Sequence of chain 2.A:
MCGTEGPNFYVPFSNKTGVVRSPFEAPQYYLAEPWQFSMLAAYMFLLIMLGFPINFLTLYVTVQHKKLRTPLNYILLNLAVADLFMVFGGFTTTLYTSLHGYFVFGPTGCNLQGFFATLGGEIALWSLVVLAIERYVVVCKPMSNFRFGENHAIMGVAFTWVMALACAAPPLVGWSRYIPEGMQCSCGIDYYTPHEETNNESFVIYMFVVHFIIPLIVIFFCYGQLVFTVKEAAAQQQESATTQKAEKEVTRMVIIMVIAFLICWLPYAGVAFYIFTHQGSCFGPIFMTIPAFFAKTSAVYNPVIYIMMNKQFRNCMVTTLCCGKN

A protein and the small-molecule ligand that binds it are described below.
Small molecule (SMILES): CC(=O)N[C@H]1[C@H](O[C@H]2[C@H](O)[C@@H](NC(C)=O)CO[C@@H]2CO)O[C@H](CO)[C@@H](O[C@@H]2O[C@H](CO[C@H]3O[C@H](CO)[C@@H](O)[C@H](O)[C@@H]3O)[C@@H](O)[C@H](O[C@H]3O[C@H](CO)[C@@H](O)[C@H](O)[C@@H]3O)[C@@H]2O)[C@@H]1O

Binding-site contacts:
Ligand atom C7 contacts residue ARG22 of chain 2.A at 3.9 Å.
Ligand atom C7 contacts residue ASN16 of chain 2.A at 3.8 Å.
Ligand atom O5 contacts residue ASN16 of chain 2.A at 2.3 Å (h-bond).
Ligand atom O5 contacts residue VAL21 of chain 2.A at 4.3 Å.
Ligand atom C5 contacts residue ASN16 of chain 2.A at 3.6 Å.
Ligand atom O7 contacts residue ARG22 of chain 2.A at 3.1 Å (salt-bridge).
Ligand atom C4 contacts residue ARG22 of chain 2.A at 4.4 Å.
Ligand atom C7 contacts residue VAL21 of chain 2.A at 3.9 Å (hydrophobic).
Ligand atom C3 contacts residue ARG22 of chain 2.A at 4.3 Å.
Ligand atom C1 contacts residue ASN16 of chain 2.A at 1.4 Å.
Ligand atom C5 contacts residue ARG22 of chain 2.A at 3.9 Å.
Ligand atom O7 contacts residue THR5 of chain 2.A at 4.3 Å.
Ligand atom C8 contacts residue SER23 of chain 2.A at 4.3 Å.
Ligand atom C8 contacts residue GLY19 of chain 2.A at 3.4 Å.
Ligand atom C8 contacts residue VAL21 of chain 2.A at 3.6 Å (hydrophobic).
Ligand atom N2 contacts residue ASN16 of chain 2.A at 3.0 Å (h-bond).
Ligand atom N2 contacts residue THR5 of chain 2.A at 4.2 Å.
Ligand atom O7 contacts residue GLU6 of chain 2.A at 4.2 Å.
Ligand atom O5 contacts residue GLY19 of chain 2.A at 3.4 Å.
Ligand atom C5 contacts residue GLY19 of chain 2.A at 3.6 Å.
Ligand atom O5 contacts residue VAL20 of chain 2.A at 4.5 Å.
Ligand atom C8 contacts residue PHE10 of chain 2.A at 3.9 Å (hydrophobic).
Ligand atom C8 contacts residue ARG22 of chain 2.A at 3.9 Å.
Ligand atom C4 contacts residue ASN16 of chain 2.A at 4.2 Å.
Ligand atom C2 contacts residue VAL21 of chain 2.A at 3.5 Å (hydrophobic).
Ligand atom C8 contacts residue GLU6 of chain 2.A at 4.3 Å.
Ligand atom C7 contacts residue THR5 of chain 2.A at 3.8 Å.
Ligand atom N2 contacts residue VAL21 of chain 2.A at 2.9 Å (h-bond).
Ligand atom C2 contacts residue ASN16 of chain 2.A at 2.4 Å.
Ligand atom O5 contacts residue ARG22 of chain 2.A at 4.4 Å.
Ligand atom O4 contacts residue ARG22 of chain 2.A at 4.3 Å.
Ligand atom O7 contacts residue GLY19 of chain 2.A at 4.3 Å.
Ligand atom C8 contacts residue THR5 of chain 2.A at 3.2 Å.
Ligand atom C1 contacts residue VAL21 of chain 2.A at 3.4 Å (hydrophobic).
Ligand atom C7 contacts residue GLY19 of chain 2.A at 4.2 Å.
Ligand atom C3 contacts residue ASN16 of chain 2.A at 3.7 Å.
Ligand atom C6 contacts residue GLY19 of chain 2.A at 3.7 Å.
Ligand atom C3 contacts residue VAL21 of chain 2.A at 3.8 Å (hydrophobic).
Ligand atom C1 contacts residue GLY19 of chain 2.A at 4.3 Å.
Ligand atom C1 contacts residue ARG22 of chain 2.A at 4.4 Å.